Sequence of chain 3.B:
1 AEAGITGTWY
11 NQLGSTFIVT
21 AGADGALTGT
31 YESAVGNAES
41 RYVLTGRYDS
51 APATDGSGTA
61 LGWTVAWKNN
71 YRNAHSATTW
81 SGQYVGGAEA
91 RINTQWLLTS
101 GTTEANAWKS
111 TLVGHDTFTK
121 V

The protein below binds the small molecule below.
Small molecule (SMILES): NC(=O)CC[C@H](NC(=O)[C@@H]1CCCN1C(=O)[C@@H](N)Cc1c[nH]cn1)C(=O)NCC(=O)N1CCC[C@H]1C(=O)N1CCC[C@H]1C(=O)N[C@@H](CS)C(=O)N[C@@H](CCCC[NH3+])C(N)=O

Sequence of chain 2.A:
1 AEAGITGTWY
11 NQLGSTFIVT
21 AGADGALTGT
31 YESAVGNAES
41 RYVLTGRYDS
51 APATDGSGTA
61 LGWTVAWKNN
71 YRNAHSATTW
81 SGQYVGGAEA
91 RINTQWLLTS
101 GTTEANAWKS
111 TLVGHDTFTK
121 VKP

Sequence of chain 4.A:
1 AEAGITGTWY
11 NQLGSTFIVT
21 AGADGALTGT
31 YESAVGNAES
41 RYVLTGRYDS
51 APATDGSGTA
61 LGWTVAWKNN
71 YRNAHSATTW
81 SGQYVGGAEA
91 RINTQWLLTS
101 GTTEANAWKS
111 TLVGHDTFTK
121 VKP

Binding-site contacts:
Ligand atom O contacts residue SER33 of chain 2.A at 3.7 Å.
Ligand atom CG contacts residue TYR42 of chain 2.A at 3.6 Å (hydrophobic).
Ligand atom O contacts residue ALA34 of chain 2.A at 3.4 Å.
Ligand atom CD contacts residue ALA88 of chain 4.A at 3.3 Å (hydrophobic).
Ligand atom CA contacts residue SER33 of chain 2.A at 3.3 Å.
Ligand atom OE1 contacts residue THR78 of chain 2.A at 2.6 Å (h-bond).
Ligand atom N contacts residue LEA1 of chain 2.E at 3.6 Å.
Ligand atom N contacts residue LEA1 of chain 2.E at 1.3 Å.
Ligand atom SG contacts residue LEA1 of chain 2.E at 1.8 Å.
Ligand atom NE2 contacts residue TRP96 of chain 2.A at 3.3 Å.
Ligand atom CG contacts residue ALA88 of chain 4.A at 3.8 Å (hydrophobic).
Ligand atom CD contacts residue THR78 of chain 2.A at 3.8 Å.
Ligand atom O contacts residue SER33 of chain 2.A at 3.1 Å (h-bond).
Ligand atom CB contacts residue LEA1 of chain 2.E at 2.8 Å.
Ligand atom CB contacts residue TRP108 of chain 3.B at 3.6 Å (hydrophobic).
Ligand atom OE1 contacts residue LEU98 of chain 2.A at 3.7 Å.
Ligand atom CG contacts residue VAL35 of chain 2.A at 3.5 Å (hydrophobic).
Ligand atom CD contacts residue LEA1 of chain 2.E at 3.6 Å.
Ligand atom CA contacts residue LEA1 of chain 2.E at 3.6 Å.
Ligand atom C contacts residue SER33 of chain 2.A at 3.2 Å.
Ligand atom CE1 contacts residue TRP67 of chain 2.A at 3.4 Å (hydrophobic).
Ligand atom CB contacts residue LEA1 of chain 2.E at 3.7 Å.
Ligand atom O contacts residue LEU13 of chain 2.A at 3.3 Å.
Ligand atom OE1 contacts residue TRP67 of chain 2.A at 3.8 Å.
Ligand atom CB contacts residue TRP67 of chain 2.A at 3.8 Å (hydrophobic).
Ligand atom C contacts residue LEA1 of chain 2.E at 3.1 Å.
Ligand atom CG contacts residue TRP67 of chain 2.A at 3.4 Å (hydrophobic).
Ligand atom CD contacts residue ALA34 of chain 2.A at 3.7 Å (hydrophobic).
Ligand atom CB contacts residue TYR42 of chain 2.A at 3.7 Å (hydrophobic).
Ligand atom N contacts residue ALA34 of chain 2.A at 3.8 Å.
Ligand atom NE2 contacts residue TRP67 of chain 2.A at 3.5 Å.
Ligand atom NE2 contacts residue SER76 of chain 2.A at 3.1 Å (h-bond).
Ligand atom CB contacts residue TRP67 of chain 2.A at 3.7 Å (hydrophobic).
Ligand atom CA contacts residue ALA34 of chain 2.A at 3.6 Å (hydrophobic).
Ligand atom CG contacts residue ALA34 of chain 2.A at 3.2 Å (hydrophobic).
Ligand atom CD contacts residue TRP108 of chain 3.B at 3.5 Å (hydrophobic).
Ligand atom CA contacts residue TRP108 of chain 3.B at 3.4 Å (hydrophobic).
Ligand atom O contacts residue TRP67 of chain 2.A at 3.6 Å.
Ligand atom O contacts residue LEA1 of chain 2.E at 3.5 Å.
Ligand atom CA contacts residue LEA1 of chain 2.E at 2.4 Å.